Sequence of chain 37.D:
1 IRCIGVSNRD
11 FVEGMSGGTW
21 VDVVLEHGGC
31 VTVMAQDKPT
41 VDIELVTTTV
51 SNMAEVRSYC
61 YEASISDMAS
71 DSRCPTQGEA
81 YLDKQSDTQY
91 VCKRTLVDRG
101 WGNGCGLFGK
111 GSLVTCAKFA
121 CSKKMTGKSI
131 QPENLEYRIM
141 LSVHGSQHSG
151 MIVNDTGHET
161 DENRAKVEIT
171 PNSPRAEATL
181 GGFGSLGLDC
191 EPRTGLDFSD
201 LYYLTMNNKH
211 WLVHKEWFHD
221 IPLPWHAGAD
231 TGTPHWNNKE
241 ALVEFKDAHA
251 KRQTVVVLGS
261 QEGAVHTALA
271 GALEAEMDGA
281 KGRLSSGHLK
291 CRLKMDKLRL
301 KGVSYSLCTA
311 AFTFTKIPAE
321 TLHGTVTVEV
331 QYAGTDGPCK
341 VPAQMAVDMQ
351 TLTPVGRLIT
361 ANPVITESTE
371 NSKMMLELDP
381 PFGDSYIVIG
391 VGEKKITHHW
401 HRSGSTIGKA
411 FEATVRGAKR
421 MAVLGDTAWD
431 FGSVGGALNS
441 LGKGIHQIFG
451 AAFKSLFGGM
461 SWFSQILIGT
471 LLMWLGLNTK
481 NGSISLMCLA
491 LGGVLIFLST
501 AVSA

Binding-site contacts:
Ligand atom C7 contacts residue SER149 of chain 37.D at 4.4 Å.
Ligand atom O5 contacts residue HIS158 of chain 37.D at 3.5 Å.
Ligand atom C5 contacts residue ASN154 of chain 37.D at 3.7 Å.
Ligand atom O7 contacts residue GLY150 of chain 37.D at 3.4 Å.
Ligand atom C4 contacts residue ASN154 of chain 37.D at 4.3 Å.
Ligand atom O6 contacts residue HIS158 of chain 37.D at 4.2 Å.
Ligand atom C8 contacts residue VAL153 of chain 37.D at 3.2 Å (hydrophobic).
Ligand atom C6 contacts residue HIS158 of chain 37.D at 4.3 Å.
Ligand atom C1 contacts residue ASN154 of chain 37.D at 1.4 Å.
Ligand atom C2 contacts residue ASN154 of chain 37.D at 2.5 Å.
Ligand atom C4 contacts residue HIS158 of chain 37.D at 4.1 Å.
Ligand atom O5 contacts residue ASN154 of chain 37.D at 2.4 Å (h-bond).
Ligand atom C8 contacts residue ASN154 of chain 37.D at 3.1 Å.
Ligand atom O6 contacts residue GLY157 of chain 37.D at 3.1 Å.
Ligand atom O7 contacts residue ASN154 of chain 37.D at 4.2 Å.
Ligand atom C1 contacts residue HIS158 of chain 37.D at 3.9 Å.
Ligand atom C3 contacts residue HIS158 of chain 37.D at 4.4 Å.
Ligand atom C7 contacts residue VAL153 of chain 37.D at 3.6 Å (hydrophobic).
Ligand atom O6 contacts residue ASN154 of chain 37.D at 4.2 Å.
Ligand atom O7 contacts residue SER149 of chain 37.D at 3.4 Å (h-bond).
Ligand atom N2 contacts residue ASN154 of chain 37.D at 2.8 Å (h-bond).
Ligand atom C3 contacts residue ASN154 of chain 37.D at 3.8 Å.
Ligand atom O7 contacts residue VAL153 of chain 37.D at 3.3 Å.
Ligand atom C6 contacts residue GLY157 of chain 37.D at 3.9 Å.
Ligand atom C5 contacts residue HIS158 of chain 37.D at 4.2 Å.
Ligand atom C2 contacts residue HIS158 of chain 37.D at 3.7 Å.
Ligand atom O3 contacts residue HIS148 of chain 37.D at 3.7 Å.
Ligand atom C7 contacts residue ASN154 of chain 37.D at 3.2 Å.

The small molecule below binds the protein below.
Small molecule (SMILES): CC(=O)N[C@@H]1[C@@H](O)[C@H](O)[C@@H](CO)O[C@H]1O